Sequence of chain 1.C:
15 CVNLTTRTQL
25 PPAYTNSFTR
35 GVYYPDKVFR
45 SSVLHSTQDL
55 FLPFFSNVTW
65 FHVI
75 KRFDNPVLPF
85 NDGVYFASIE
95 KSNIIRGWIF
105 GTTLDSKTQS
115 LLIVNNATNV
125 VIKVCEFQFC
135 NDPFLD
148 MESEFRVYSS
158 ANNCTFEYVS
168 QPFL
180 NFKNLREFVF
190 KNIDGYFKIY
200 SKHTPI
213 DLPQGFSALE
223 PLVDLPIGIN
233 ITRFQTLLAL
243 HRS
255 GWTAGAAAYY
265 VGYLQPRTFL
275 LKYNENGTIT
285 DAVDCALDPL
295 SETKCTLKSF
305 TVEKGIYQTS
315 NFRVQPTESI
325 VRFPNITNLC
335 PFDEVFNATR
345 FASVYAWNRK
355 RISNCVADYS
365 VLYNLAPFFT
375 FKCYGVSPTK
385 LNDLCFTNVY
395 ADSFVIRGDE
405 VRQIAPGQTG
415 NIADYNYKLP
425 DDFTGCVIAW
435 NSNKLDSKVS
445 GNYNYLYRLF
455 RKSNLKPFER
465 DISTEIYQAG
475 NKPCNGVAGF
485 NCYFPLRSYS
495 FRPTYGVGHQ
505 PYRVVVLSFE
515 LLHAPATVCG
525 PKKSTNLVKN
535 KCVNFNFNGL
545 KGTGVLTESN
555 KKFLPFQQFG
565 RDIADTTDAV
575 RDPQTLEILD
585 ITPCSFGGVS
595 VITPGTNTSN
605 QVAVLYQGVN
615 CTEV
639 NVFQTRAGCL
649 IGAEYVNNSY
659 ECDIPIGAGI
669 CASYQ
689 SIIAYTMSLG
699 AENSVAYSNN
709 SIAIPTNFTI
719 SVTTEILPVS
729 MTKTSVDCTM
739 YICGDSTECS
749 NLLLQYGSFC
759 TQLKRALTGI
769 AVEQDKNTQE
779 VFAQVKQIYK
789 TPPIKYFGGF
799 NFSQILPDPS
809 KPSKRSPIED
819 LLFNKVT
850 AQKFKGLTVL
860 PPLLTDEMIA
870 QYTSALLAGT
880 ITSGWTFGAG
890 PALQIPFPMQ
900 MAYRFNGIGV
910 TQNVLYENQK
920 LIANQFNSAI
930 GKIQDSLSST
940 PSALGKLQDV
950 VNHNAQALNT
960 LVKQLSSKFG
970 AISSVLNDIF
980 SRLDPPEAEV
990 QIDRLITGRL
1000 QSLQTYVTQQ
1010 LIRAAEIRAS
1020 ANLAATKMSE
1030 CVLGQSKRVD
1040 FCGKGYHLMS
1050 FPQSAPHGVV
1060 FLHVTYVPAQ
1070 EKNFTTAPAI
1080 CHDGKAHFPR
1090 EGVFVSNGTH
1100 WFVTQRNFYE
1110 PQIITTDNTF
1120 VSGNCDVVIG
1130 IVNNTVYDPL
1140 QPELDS

Binding-site contacts:
Ligand atom C4 contacts residue ASN1072 of chain 1.C at 4.2 Å.
Ligand atom C7 contacts residue ALA704 of chain 1.C at 3.4 Å (hydrophobic).
Ligand atom C2 contacts residue ALA704 of chain 1.C at 3.7 Å (hydrophobic).
Ligand atom C8 contacts residue ALA704 of chain 1.C at 4.1 Å (hydrophobic).
Ligand atom C5 contacts residue ASN1072 of chain 1.C at 3.7 Å.
Ligand atom C2 contacts residue ASN1072 of chain 1.C at 2.4 Å.
Ligand atom C1 contacts residue ASN1072 of chain 1.C at 1.4 Å.
Ligand atom C8 contacts residue GLU1070 of chain 1.C at 3.6 Å.
Ligand atom C7 contacts residue ASN1072 of chain 1.C at 3.9 Å.
Ligand atom C3 contacts residue ASN1072 of chain 1.C at 3.8 Å.
Ligand atom C4 contacts residue ALA704 of chain 1.C at 4.4 Å (hydrophobic).
Ligand atom C1 contacts residue ALA704 of chain 1.C at 4.1 Å (hydrophobic).
Ligand atom O4 contacts residue ALA704 of chain 1.C at 3.3 Å.
Ligand atom O7 contacts residue ALA704 of chain 1.C at 3.4 Å.
Ligand atom N2 contacts residue ALA704 of chain 1.C at 3.5 Å.
Ligand atom O7 contacts residue ASN1072 of chain 1.C at 4.4 Å.
Ligand atom O5 contacts residue ASN1072 of chain 1.C at 2.4 Å (h-bond).
Ligand atom O6 contacts residue ASN1072 of chain 1.C at 4.5 Å.
Ligand atom C8 contacts residue LYS1071 of chain 1.C at 4.3 Å.
Ligand atom N2 contacts residue ASN1072 of chain 1.C at 2.9 Å (h-bond).
Ligand atom C8 contacts residue ASN1072 of chain 1.C at 4.3 Å.

This small molecule binds to this protein.
Small molecule (SMILES): CC(=O)N[C@H]1[C@H](O[C@H]2[C@H](O)[C@@H](NC(C)=O)CO[C@@H]2CO)O[C@H](CO)[C@@H](O)[C@@H]1O